Sequence of chain 1.B:
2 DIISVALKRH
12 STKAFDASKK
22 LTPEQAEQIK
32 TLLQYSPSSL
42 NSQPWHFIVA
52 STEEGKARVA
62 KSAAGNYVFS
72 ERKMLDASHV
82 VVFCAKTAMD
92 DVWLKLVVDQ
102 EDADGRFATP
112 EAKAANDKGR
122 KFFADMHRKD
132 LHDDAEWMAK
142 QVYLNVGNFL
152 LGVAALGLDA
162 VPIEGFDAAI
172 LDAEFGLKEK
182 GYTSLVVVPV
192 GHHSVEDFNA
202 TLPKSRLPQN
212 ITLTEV

Binding-site contacts:
Ligand atom C5 contacts residue GLY166 of chain 1.A at 3.8 Å.
Ligand atom O1 contacts residue LEU41 of chain 1.B at 4.2 Å.
Ligand atom O2 contacts residue ASN42 of chain 1.B at 4.4 Å.
Ligand atom N contacts residue FMN1 of chain 1.C at 3.6 Å (h-bond).
Ligand atom C4 contacts residue FMN1 of chain 1.C at 4.0 Å.
Ligand atom C1 contacts residue PHE124 of chain 1.B at 4.3 Å (hydrophobic).
Ligand atom C1 contacts residue LEU41 of chain 1.B at 4.0 Å (hydrophobic).
Ligand atom C3 contacts residue LEU41 of chain 1.B at 3.3 Å (hydrophobic).
Ligand atom C5 contacts residue LEU41 of chain 1.B at 4.5 Å (hydrophobic).
Ligand atom C5 contacts residue FMN1 of chain 1.C at 4.0 Å.
Ligand atom C4 contacts residue LEU41 of chain 1.B at 3.9 Å (hydrophobic).
Ligand atom C3 contacts residue SER40 of chain 1.B at 3.0 Å.
Ligand atom C4 contacts residue GLU165 of chain 1.A at 3.9 Å.
Ligand atom C4 contacts residue GLY166 of chain 1.A at 4.4 Å.
Ligand atom O2 contacts residue LEU41 of chain 1.B at 2.6 Å (h-bond).
Ligand atom C1 contacts residue FMN1 of chain 1.C at 3.5 Å.
Ligand atom C5 contacts residue PHE124 of chain 1.B at 3.9 Å (hydrophobic).
Ligand atom C2 contacts residue LEU41 of chain 1.B at 3.4 Å (hydrophobic).
Ligand atom O2 contacts residue FMN1 of chain 1.C at 2.7 Å (h-bond).
Ligand atom O1 contacts residue FMN1 of chain 1.C at 3.6 Å.
Ligand atom N contacts residue GLY166 of chain 1.A at 3.9 Å.
Ligand atom N contacts residue PHE124 of chain 1.B at 3.7 Å.
Ligand atom C2 contacts residue SER40 of chain 1.B at 4.3 Å.
Ligand atom C6 contacts residue FMN1 of chain 1.C at 3.4 Å.
Ligand atom O2 contacts residue SER40 of chain 1.B at 3.8 Å.
Ligand atom C5 contacts residue GLU165 of chain 1.A at 4.2 Å.
Ligand atom C2 contacts residue FMN1 of chain 1.C at 3.5 Å.
Ligand atom C6 contacts residue LEU41 of chain 1.B at 3.6 Å (hydrophobic).
Ligand atom C4 contacts residue PHE124 of chain 1.B at 4.4 Å (hydrophobic).
Ligand atom C3 contacts residue FMN1 of chain 1.C at 3.5 Å.
Ligand atom C4 contacts residue SER40 of chain 1.B at 3.2 Å.

Sequence of chain 1.A:
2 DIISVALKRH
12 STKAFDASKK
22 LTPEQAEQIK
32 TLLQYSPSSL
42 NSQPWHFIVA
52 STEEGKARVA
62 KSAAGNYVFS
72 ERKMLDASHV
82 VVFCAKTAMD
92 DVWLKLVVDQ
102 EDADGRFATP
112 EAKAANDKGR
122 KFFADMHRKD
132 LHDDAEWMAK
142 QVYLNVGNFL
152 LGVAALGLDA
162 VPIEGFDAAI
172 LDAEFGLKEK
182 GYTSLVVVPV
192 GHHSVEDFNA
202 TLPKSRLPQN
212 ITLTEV

The small molecule below binds the protein below.
Small molecule (SMILES): O=C(O)c1cccnc1